Binding-site contacts:
Ligand atom C9 contacts residue TRP114 of chain 1.A at 3.5 Å (hydrophobic).
Ligand atom O33 contacts residue TYR190 of chain 1.A at 3.5 Å (h-bond).
Ligand atom C23 contacts residue MET25 of chain 1.A at 3.6 Å (hydrophobic).
Ligand atom C2 contacts residue TYR138 of chain 1.A at 3.5 Å (hydrophobic).
Ligand atom O18 contacts residue TRP179 of chain 1.A at 3.5 Å (h-bond).
Ligand atom C23 contacts residue HIS22 of chain 1.A at 3.6 Å.
Ligand atom O17 contacts residue MET171 of chain 1.A at 3.6 Å.
Ligand atom C22 contacts residue HIS22 of chain 1.A at 3.7 Å.
Ligand atom C22 contacts residue MET25 of chain 1.A at 3.3 Å (hydrophobic).
Ligand atom C32 contacts residue TYR138 of chain 1.A at 3.6 Å (hydrophobic).
Ligand atom C14 contacts residue HIS175 of chain 1.A at 3.4 Å.
Ligand atom O25 contacts residue TRP92 of chain 1.A at 3.4 Å (h-bond).
Ligand atom C23 contacts residue TRP92 of chain 1.A at 3.3 Å (hydrophobic).
Ligand atom C21 contacts residue TYR88 of chain 1.A at 3.0 Å (hydrophobic).
Ligand atom C23 contacts residue TRP179 of chain 1.A at 3.6 Å (hydrophobic).
Ligand atom O25 contacts residue TYR88 of chain 1.A at 2.6 Å (h-bond).
Ligand atom O18 contacts residue HIS175 of chain 1.A at 3.1 Å.
Ligand atom O34 contacts residue TRP135 of chain 1.A at 3.5 Å.
Ligand atom C22 contacts residue TRP92 of chain 1.A at 3.5 Å (hydrophobic).
Ligand atom O17 contacts residue GLY115 of chain 1.A at 3.4 Å.
Ligand atom C32 contacts residue ILE50 of chain 1.A at 3.5 Å (hydrophobic).
Ligand atom O25 contacts residue MET25 of chain 1.A at 3.4 Å.
Ligand atom C24 contacts residue TRP179 of chain 1.A at 3.6 Å (hydrophobic).
Ligand atom C13 contacts residue GLY115 of chain 1.A at 3.4 Å.
Ligand atom O33 contacts residue TYR138 of chain 1.A at 3.5 Å.
Ligand atom O34 contacts residue TYR190 of chain 1.A at 2.2 Å (h-bond).
Ligand atom C15 contacts residue HIS175 of chain 1.A at 3.4 Å.
Ligand atom C22 contacts residue TYR88 of chain 1.A at 3.2 Å (hydrophobic).
Ligand atom O34 contacts residue HIS175 of chain 1.A at 3.3 Å (h-bond).
Ligand atom C13 contacts residue HIS175 of chain 1.A at 3.4 Å.
Ligand atom N4 contacts residue TRP114 of chain 1.A at 3.5 Å.
Ligand atom O25 contacts residue HIS22 of chain 1.A at 2.9 Å (h-bond).
Ligand atom C31 contacts residue ILE50 of chain 1.A at 3.5 Å (hydrophobic).
Ligand atom C21 contacts residue MET25 of chain 1.A at 3.4 Å (hydrophobic).
Ligand atom C16 contacts residue HIS175 of chain 1.A at 3.7 Å.
Ligand atom O17 contacts residue HIS175 of chain 1.A at 3.7 Å.
Ligand atom C14 contacts residue GLY115 of chain 1.A at 3.5 Å.
Ligand atom N7 contacts residue MET25 of chain 1.A at 3.6 Å.
Ligand atom N1 contacts residue TYR138 of chain 1.A at 2.8 Å (h-bond).
Ligand atom C10 contacts residue TYR138 of chain 1.A at 3.3 Å (hydrophobic).

Sequence of chain 1.A:
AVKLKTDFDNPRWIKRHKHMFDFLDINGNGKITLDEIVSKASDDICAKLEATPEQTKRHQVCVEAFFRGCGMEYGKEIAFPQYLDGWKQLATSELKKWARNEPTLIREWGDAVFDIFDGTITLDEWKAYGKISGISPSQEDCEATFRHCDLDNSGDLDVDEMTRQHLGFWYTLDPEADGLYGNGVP

A small-molecule ligand and the protein it binds are described below.
Small molecule (SMILES): O=C1N2C=C(c3ccc(O)cc3)N=C(Cc3ccccc3)C2=N[C@@]1(Cc1ccc(O)cc1)OO